Sequence of chain 1.B:
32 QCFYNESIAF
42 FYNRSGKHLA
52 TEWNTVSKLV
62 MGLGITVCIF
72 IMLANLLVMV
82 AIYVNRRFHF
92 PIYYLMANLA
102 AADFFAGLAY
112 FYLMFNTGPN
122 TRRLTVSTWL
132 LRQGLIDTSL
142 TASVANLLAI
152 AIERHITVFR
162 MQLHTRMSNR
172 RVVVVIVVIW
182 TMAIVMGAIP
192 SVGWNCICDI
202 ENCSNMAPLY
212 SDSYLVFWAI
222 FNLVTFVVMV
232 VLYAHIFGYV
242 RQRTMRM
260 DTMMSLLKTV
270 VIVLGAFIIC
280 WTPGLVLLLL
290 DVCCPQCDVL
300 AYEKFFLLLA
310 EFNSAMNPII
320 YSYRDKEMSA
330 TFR

This protein binds this small molecule.
Small molecule (SMILES): CCCCCCc1ccccc1CCCCC(=O)N[C@H](CO)COP(=O)(O)O

Binding-site contacts:
Ligand atom O1 contacts residue LEU114 of chain 1.B at 3.6 Å.
Ligand atom O4 contacts residue LYS48 of chain 1.B at 2.7 Å (salt-bridge).
Ligand atom C3 contacts residue ASP138 of chain 1.B at 3.0 Å.
Ligand atom N1 contacts residue GLU302 of chain 1.B at 2.9 Å (salt-bridge).
Ligand atom C18 contacts residue GLU302 of chain 1.B at 3.6 Å.
Ligand atom C10 contacts residue PHE305 of chain 1.B at 3.9 Å (hydrophobic).
Ligand atom C5 contacts residue TRP219 of chain 1.B at 3.7 Å (hydrophobic).
Ligand atom O5 contacts residue THR118 of chain 1.B at 3.4 Å.
Ligand atom C2 contacts residue LEU216 of chain 1.B at 3.6 Å (hydrophobic).
Ligand atom P1 contacts residue LYS48 of chain 1.B at 3.9 Å.
Ligand atom C4 contacts residue LEU287 of chain 1.B at 4.0 Å (hydrophobic).
Ligand atom P1 contacts residue ARG133 of chain 1.B at 3.8 Å.
Ligand atom C16 contacts residue GLN134 of chain 1.B at 3.3 Å.
Ligand atom C19 contacts residue LYS303 of chain 1.B at 3.7 Å.
Ligand atom C7 contacts residue LEU306 of chain 1.B at 3.6 Å (hydrophobic).
Ligand atom O6 contacts residue ARG133 of chain 1.B at 2.5 Å (salt-bridge).
Ligand atom O2 contacts residue LYS303 of chain 1.B at 3.2 Å.
Ligand atom C10 contacts residue LEU306 of chain 1.B at 3.5 Å (hydrophobic).
Ligand atom C11 contacts residue LEU306 of chain 1.B at 3.7 Å (hydrophobic).
Ligand atom C19 contacts residue GLU302 of chain 1.B at 3.1 Å.
Ligand atom O1 contacts residue LEU306 of chain 1.B at 4.0 Å.
Ligand atom C10 contacts residue GLU302 of chain 1.B at 4.0 Å.
Ligand atom C20 contacts residue LYS48 of chain 1.B at 3.0 Å.
Ligand atom C8 contacts residue LEU306 of chain 1.B at 3.6 Å (hydrophobic).
Ligand atom C1 contacts residue TYR211 of chain 1.B at 3.3 Å (hydrophobic).
Ligand atom C14 contacts residue GLU302 of chain 1.B at 3.0 Å.
Ligand atom C4 contacts residue ASP138 of chain 1.B at 4.0 Å.
Ligand atom O3 contacts residue LYS48 of chain 1.B at 3.8 Å.
Ligand atom O5 contacts residue LYS303 of chain 1.B at 4.0 Å.
Ligand atom C17 contacts residue GLU302 of chain 1.B at 4.0 Å.
Ligand atom C1 contacts residue ASP138 of chain 1.B at 4.0 Å.
Ligand atom O4 contacts residue TYR43 of chain 1.B at 3.2 Å (h-bond).
Ligand atom C12 contacts residue LEU306 of chain 1.B at 3.7 Å (hydrophobic).
Ligand atom C4 contacts residue TRP219 of chain 1.B at 3.3 Å (hydrophobic).
Ligand atom O6 contacts residue THR122 of chain 1.B at 4.0 Å.
Ligand atom C9 contacts residue LEU306 of chain 1.B at 3.8 Å (hydrophobic).
Ligand atom C15 contacts residue GLU302 of chain 1.B at 3.2 Å.
Ligand atom C5 contacts residue LEU287 of chain 1.B at 3.2 Å (hydrophobic).
Ligand atom C2 contacts residue TYR211 of chain 1.B at 4.0 Å (hydrophobic).
Ligand atom O6 contacts residue THR118 of chain 1.B at 3.8 Å.